A small-molecule ligand and the protein it binds are described below.
Small molecule (SMILES): O=c1[nH]cnc2c1ncn2[C@@H]1O[C@H](COP(=O)(O)O)[C@@H](O)[C@H]1O

Sequence of chain 1.C:
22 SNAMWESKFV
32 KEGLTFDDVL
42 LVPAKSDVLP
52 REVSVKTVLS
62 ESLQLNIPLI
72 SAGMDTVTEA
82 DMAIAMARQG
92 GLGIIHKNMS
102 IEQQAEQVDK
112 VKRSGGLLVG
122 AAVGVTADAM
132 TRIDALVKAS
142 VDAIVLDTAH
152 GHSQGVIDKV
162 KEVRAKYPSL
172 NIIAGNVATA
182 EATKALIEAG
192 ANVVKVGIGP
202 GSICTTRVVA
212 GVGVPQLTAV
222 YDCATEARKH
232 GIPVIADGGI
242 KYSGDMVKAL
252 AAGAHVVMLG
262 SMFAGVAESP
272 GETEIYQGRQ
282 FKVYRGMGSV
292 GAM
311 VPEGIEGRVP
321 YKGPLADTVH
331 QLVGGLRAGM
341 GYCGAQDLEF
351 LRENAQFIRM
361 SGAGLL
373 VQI

Binding-site contacts:
Ligand atom N9 contacts residue ILE204 of chain 1.C at 3.7 Å.
Ligand atom O6 contacts residue GLY289 of chain 1.C at 2.5 Å (h-bond).
Ligand atom N7 contacts residue ILE204 of chain 1.C at 3.6 Å.
Ligand atom C8 contacts residue ILE204 of chain 1.C at 3.7 Å (hydrophobic).
Ligand atom C5 contacts residue MET288 of chain 1.C at 3.7 Å (hydrophobic).
Ligand atom O6 contacts residue MET288 of chain 1.C at 2.9 Å (h-bond).
Ligand atom O6 contacts residue GLY287 of chain 1.C at 3.1 Å.
Ligand atom O2' contacts residue ASP238 of chain 1.C at 2.5 Å (salt-bridge).
Ligand atom C5' contacts residue MET75 of chain 1.C at 3.5 Å (hydrophobic).
Ligand atom C2 contacts residue 39H1 of chain 1.J at 3.7 Å.
Ligand atom N1 contacts residue GLY314 of chain 1.C at 3.6 Å.
Ligand atom C5 contacts residue ILE204 of chain 1.C at 3.5 Å (hydrophobic).
Ligand atom O6 contacts residue GLY314 of chain 1.C at 3.5 Å.
Ligand atom O3' contacts residue ALA73 of chain 1.C at 3.6 Å.
Ligand atom O3P contacts residue GLY240 of chain 1.C at 3.2 Å (h-bond).
Ligand atom C4' contacts residue ASP238 of chain 1.C at 3.7 Å.
Ligand atom C2' contacts residue ASP238 of chain 1.C at 3.5 Å.
Ligand atom O3P contacts residue SER203 of chain 1.C at 3.0 Å (h-bond).
Ligand atom O1P contacts residue GLY261 of chain 1.C at 3.0 Å (h-bond).
Ligand atom O5' contacts residue TYR285 of chain 1.C at 3.7 Å.
Ligand atom P contacts residue TYR285 of chain 1.C at 3.5 Å.
Ligand atom C6 contacts residue GLY289 of chain 1.C at 3.6 Å.
Ligand atom N3 contacts residue CYS205 of chain 1.C at 3.7 Å.
Ligand atom C8 contacts residue MET75 of chain 1.C at 3.4 Å (hydrophobic).
Ligand atom C3' contacts residue MET75 of chain 1.C at 3.6 Å (hydrophobic).
Ligand atom N7 contacts residue MET288 of chain 1.C at 3.0 Å (h-bond).
Ligand atom O2P contacts residue SER262 of chain 1.C at 3.0 Å (h-bond).
Ligand atom C6 contacts residue MET288 of chain 1.C at 3.7 Å (hydrophobic).
Ligand atom O1P contacts residue SER262 of chain 1.C at 3.5 Å (h-bond).
Ligand atom O2P contacts residue SER203 of chain 1.C at 2.8 Å (h-bond).
Ligand atom O5' contacts residue GLY239 of chain 1.C at 3.5 Å.
Ligand atom P contacts residue SER203 of chain 1.C at 3.5 Å.
Ligand atom O2P contacts residue TYR285 of chain 1.C at 2.2 Å (h-bond).
Ligand atom N1 contacts residue GLU313 of chain 1.C at 3.5 Å (salt-bridge).
Ligand atom O3' contacts residue ASP238 of chain 1.C at 2.6 Å (salt-bridge).
Ligand atom C4 contacts residue ILE204 of chain 1.C at 3.6 Å (hydrophobic).
Ligand atom C2 contacts residue CYS205 of chain 1.C at 3.3 Å (hydrophobic).
Ligand atom N7 contacts residue GLY287 of chain 1.C at 3.5 Å.
Ligand atom C5' contacts residue TYR285 of chain 1.C at 3.6 Å (hydrophobic).
Ligand atom C3' contacts residue ASP238 of chain 1.C at 3.6 Å.